Sequence of chain 1.A:
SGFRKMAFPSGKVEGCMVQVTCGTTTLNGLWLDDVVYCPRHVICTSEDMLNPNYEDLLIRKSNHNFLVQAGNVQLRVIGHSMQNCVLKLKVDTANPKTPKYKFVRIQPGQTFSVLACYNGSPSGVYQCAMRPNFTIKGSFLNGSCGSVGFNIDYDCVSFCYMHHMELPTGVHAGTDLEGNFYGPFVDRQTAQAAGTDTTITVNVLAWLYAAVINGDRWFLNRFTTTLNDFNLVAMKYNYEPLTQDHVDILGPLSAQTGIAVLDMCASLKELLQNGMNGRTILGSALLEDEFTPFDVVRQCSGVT

Binding-site contacts:
Ligand atom C4 contacts residue GLN189 of chain 1.A at 4.3 Å.
Ligand atom C contacts residue ARG188 of chain 1.A at 3.7 Å.
Ligand atom N contacts residue MET49 of chain 1.A at 3.9 Å.
Ligand atom C5 contacts residue HIS41 of chain 1.A at 4.0 Å.
Ligand atom C7 contacts residue MET49 of chain 1.A at 3.8 Å (hydrophobic).
Ligand atom O1 contacts residue MET49 of chain 1.A at 3.1 Å.
Ligand atom C1 contacts residue HIS41 of chain 1.A at 4.2 Å.
Ligand atom C contacts residue ASP187 of chain 1.A at 3.5 Å.
Ligand atom C2 contacts residue DMS1 of chain 1.G at 3.9 Å.
Ligand atom C contacts residue MET165 of chain 1.A at 3.9 Å (hydrophobic).
Ligand atom C contacts residue HIS41 of chain 1.A at 3.9 Å.
Ligand atom O contacts residue MET49 of chain 1.A at 3.9 Å.
Ligand atom C11 contacts residue MET49 of chain 1.A at 4.0 Å (hydrophobic).
Ligand atom C12 contacts residue MET49 of chain 1.A at 3.8 Å (hydrophobic).
Ligand atom C6 contacts residue HIS41 of chain 1.A at 3.5 Å.
Ligand atom C8 contacts residue MET49 of chain 1.A at 3.3 Å (hydrophobic).
Ligand atom C12 contacts residue GLN189 of chain 1.A at 4.0 Å.
Ligand atom C2 contacts residue GLN189 of chain 1.A at 3.5 Å.
Ligand atom C3 contacts residue GLN189 of chain 1.A at 3.1 Å.
Ligand atom C7 contacts residue GLN189 of chain 1.A at 3.9 Å.

This protein binds this small molecule.
Small molecule (SMILES): Cc1ccc(OCC(=O)N2CC[NH+](C)CC2)cc1